Binding-site contacts:
Ligand atom C5 contacts residue THR54 of chain 1.A at 3.6 Å.
Ligand atom C8 contacts residue VAL60 of chain 1.A at 4.0 Å (hydrophobic).
Ligand atom N contacts residue ASP187 of chain 1.A at 2.7 Å (salt-bridge).
Ligand atom C5 contacts residue ASP187 of chain 1.A at 3.8 Å.
Ligand atom C4 contacts residue VAL60 of chain 1.A at 3.6 Å (hydrophobic).
Ligand atom C6 contacts residue THR54 of chain 1.A at 3.5 Å.
Ligand atom C12 contacts residue ILE76 of chain 1.A at 3.9 Å (hydrophobic).
Ligand atom C12 contacts residue LYS75 of chain 1.A at 3.7 Å.
Ligand atom O contacts residue VAL60 of chain 1.A at 3.5 Å (h-bond).
Ligand atom C12 contacts residue ARG59 of chain 1.A at 3.3 Å.
Ligand atom C8 contacts residue LEU52 of chain 1.A at 4.1 Å (hydrophobic).
Ligand atom O1 contacts residue GLY55 of chain 1.A at 3.6 Å.
Ligand atom O1 contacts residue LYS75 of chain 1.A at 3.6 Å.
Ligand atom C6 contacts residue ASP187 of chain 1.A at 3.5 Å.
Ligand atom C9 contacts residue GLU130 of chain 1.A at 4.1 Å.
Ligand atom C11 contacts residue ASP187 of chain 1.A at 3.7 Å.
Ligand atom C7 contacts residue VAL60 of chain 1.A at 4.0 Å (hydrophobic).
Ligand atom C7 contacts residue ASP187 of chain 1.A at 3.6 Å.
Ligand atom C3 contacts residue VAL60 of chain 1.A at 3.7 Å (hydrophobic).
Ligand atom C1 contacts residue LYS75 of chain 1.A at 3.7 Å.
Ligand atom C2 contacts residue LYS75 of chain 1.A at 3.7 Å.
Ligand atom C contacts residue ASP187 of chain 1.A at 3.4 Å.
Ligand atom C4 contacts residue THR54 of chain 1.A at 3.5 Å.
Ligand atom C10 contacts residue GLU130 of chain 1.A at 3.9 Å.
Ligand atom C11 contacts residue THR186 of chain 1.A at 3.9 Å.
Ligand atom O contacts residue ARG59 of chain 1.A at 3.1 Å.
Ligand atom C12 contacts residue GLY58 of chain 1.A at 3.5 Å.
Ligand atom C10 contacts residue LEU176 of chain 1.A at 3.9 Å (hydrophobic).
Ligand atom O1 contacts residue LEU77 of chain 1.A at 3.5 Å.
Ligand atom C9 contacts residue LEU52 of chain 1.A at 3.7 Å (hydrophobic).
Ligand atom C3 contacts residue THR54 of chain 1.A at 3.9 Å.
Ligand atom C8 contacts residue GLY53 of chain 1.A at 3.6 Å.
Ligand atom C2 contacts residue GLY55 of chain 1.A at 3.8 Å.
Ligand atom C3 contacts residue GLY55 of chain 1.A at 3.7 Å.
Ligand atom C12 contacts residue GLY55 of chain 1.A at 3.9 Å.
Ligand atom C12 contacts residue LEU77 of chain 1.A at 3.5 Å (hydrophobic).
Ligand atom O contacts residue GLY58 of chain 1.A at 3.5 Å.
Ligand atom C4 contacts residue GLY55 of chain 1.A at 3.7 Å.
Ligand atom O contacts residue GLY55 of chain 1.A at 3.8 Å.
Ligand atom C1 contacts residue ASP187 of chain 1.A at 4.0 Å.

Sequence of chain 1.A:
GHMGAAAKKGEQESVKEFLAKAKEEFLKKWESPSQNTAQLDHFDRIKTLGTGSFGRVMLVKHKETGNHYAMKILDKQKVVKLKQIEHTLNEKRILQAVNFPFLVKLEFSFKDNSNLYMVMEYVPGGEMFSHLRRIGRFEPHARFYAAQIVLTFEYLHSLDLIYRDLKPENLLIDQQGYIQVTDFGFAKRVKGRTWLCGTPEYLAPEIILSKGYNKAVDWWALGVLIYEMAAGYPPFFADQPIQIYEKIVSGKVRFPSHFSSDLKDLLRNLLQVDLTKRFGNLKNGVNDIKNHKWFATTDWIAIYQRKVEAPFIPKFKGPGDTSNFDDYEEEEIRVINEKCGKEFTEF

This small molecule binds to this protein.
Small molecule (SMILES): c1cc2c(cc1C[NH2+]C1CCCC1)OCO2